Binding-site contacts:
Ligand atom C5B contacts residue TYR128 of chain 35.A at 4.0 Å (hydrophobic).
Ligand atom C1C contacts residue TYR128 of chain 35.A at 3.7 Å (hydrophobic).
Ligand atom O1 contacts residue LEU106 of chain 35.A at 3.8 Å.
Ligand atom C5B contacts residue MET224 of chain 35.A at 3.8 Å (hydrophobic).
Ligand atom C5B contacts residue PHE186 of chain 35.A at 3.9 Å (hydrophobic).
Ligand atom C4B contacts residue TYR152 of chain 35.A at 3.8 Å (hydrophobic).
Ligand atom C2B contacts residue VAL188 of chain 35.A at 3.5 Å (hydrophobic).
Ligand atom C4C contacts residue VAL188 of chain 35.A at 3.7 Å (hydrophobic).
Ligand atom C3B contacts residue VAL188 of chain 35.A at 3.8 Å (hydrophobic).
Ligand atom C2C contacts residue MET221 of chain 35.A at 4.0 Å (hydrophobic).
Ligand atom C1B contacts residue VAL188 of chain 35.A at 3.8 Å (hydrophobic).
Ligand atom N2 contacts residue LEU106 of chain 35.A at 3.8 Å.
Ligand atom N3A contacts residue ALA24 of chain 35.C at 3.8 Å.
Ligand atom C5A contacts residue PHE186 of chain 35.A at 3.5 Å (hydrophobic).
Ligand atom N3A contacts residue PHE186 of chain 35.A at 4.0 Å.
Ligand atom O1B contacts residue ILE104 of chain 35.A at 3.9 Å.
Ligand atom C1C contacts residue LEU106 of chain 35.A at 3.8 Å (hydrophobic).
Ligand atom O1A contacts residue PHE186 of chain 35.A at 3.0 Å.
Ligand atom C5A contacts residue VAL176 of chain 35.A at 3.6 Å (hydrophobic).
Ligand atom C3C contacts residue TYR128 of chain 35.A at 3.4 Å (hydrophobic).
Ligand atom C4 contacts residue LEU106 of chain 35.A at 3.9 Å (hydrophobic).
Ligand atom C4A contacts residue PRO174 of chain 35.A at 3.1 Å (hydrophobic).
Ligand atom C1B contacts residue TYR128 of chain 35.A at 3.6 Å (hydrophobic).
Ligand atom C6B contacts residue TYR128 of chain 35.A at 3.3 Å (hydrophobic).
Ligand atom C2A contacts residue PHE186 of chain 35.A at 3.3 Å (hydrophobic).
Ligand atom C3B contacts residue TYR152 of chain 35.A at 3.7 Å (hydrophobic).
Ligand atom N3A contacts residue TYR152 of chain 35.A at 3.5 Å.
Ligand atom C5A contacts residue ALA150 of chain 35.A at 3.6 Å (hydrophobic).
Ligand atom C5C contacts residue VAL191 of chain 35.A at 3.8 Å (hydrophobic).
Ligand atom N3A contacts residue PRO174 of chain 35.A at 3.7 Å.
Ligand atom C2A contacts residue TYR152 of chain 35.A at 3.6 Å (hydrophobic).
Ligand atom C4 contacts residue TYR197 of chain 35.A at 3.8 Å (hydrophobic).
Ligand atom C4B contacts residue PHE186 of chain 35.A at 3.6 Å (hydrophobic).
Ligand atom O1B contacts residue TYR128 of chain 35.A at 3.4 Å (h-bond).
Ligand atom C2C contacts residue TYR197 of chain 35.A at 3.7 Å (hydrophobic).
Ligand atom C5 contacts residue LEU106 of chain 35.A at 3.8 Å (hydrophobic).
Ligand atom C1B contacts residue ILE104 of chain 35.A at 4.0 Å (hydrophobic).
Ligand atom C4C contacts residue VAL191 of chain 35.A at 3.0 Å (hydrophobic).
Ligand atom C6B contacts residue ILE104 of chain 35.A at 3.6 Å (hydrophobic).
Ligand atom O1 contacts residue MET221 of chain 35.A at 3.9 Å.

Sequence of chain 35.C:
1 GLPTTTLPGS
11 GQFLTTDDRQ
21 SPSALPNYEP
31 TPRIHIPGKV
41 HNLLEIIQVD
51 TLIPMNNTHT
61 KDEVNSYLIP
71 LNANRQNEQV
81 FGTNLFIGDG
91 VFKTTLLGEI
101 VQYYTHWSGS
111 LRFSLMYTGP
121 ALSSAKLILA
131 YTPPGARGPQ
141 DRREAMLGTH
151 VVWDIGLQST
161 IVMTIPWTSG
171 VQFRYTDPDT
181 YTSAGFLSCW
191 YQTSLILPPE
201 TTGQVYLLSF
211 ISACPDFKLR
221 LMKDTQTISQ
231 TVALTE

This protein binds this small molecule.
Small molecule (SMILES): Cc1cc(CCCCCOc2ccc(C3=NCCO3)cc2)on1

Sequence of chain 35.A:
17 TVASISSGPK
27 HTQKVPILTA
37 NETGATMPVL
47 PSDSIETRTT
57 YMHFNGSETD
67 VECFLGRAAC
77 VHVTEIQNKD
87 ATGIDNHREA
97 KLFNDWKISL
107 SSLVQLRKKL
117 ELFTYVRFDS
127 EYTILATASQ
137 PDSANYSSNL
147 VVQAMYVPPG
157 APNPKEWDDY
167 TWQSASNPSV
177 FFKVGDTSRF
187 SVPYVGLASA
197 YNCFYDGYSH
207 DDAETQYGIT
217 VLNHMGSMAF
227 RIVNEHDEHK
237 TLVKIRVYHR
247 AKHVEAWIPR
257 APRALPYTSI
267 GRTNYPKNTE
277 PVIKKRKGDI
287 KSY